Binding-site contacts:
Ligand atom C1 contacts residue PHE142 of chain 1.A at 3.6 Å (hydrophobic).
Ligand atom O3 contacts residue ILE148 of chain 1.A at 3.8 Å.
Ligand atom O2 contacts residue PHE21 of chain 1.A at 3.5 Å.
Ligand atom C4 contacts residue PHE142 of chain 1.A at 4.0 Å (hydrophobic).
Ligand atom C5 contacts residue PHE142 of chain 1.A at 3.6 Å (hydrophobic).
Ligand atom C2 contacts residue NPO1 of chain 1.D at 3.5 Å.
Ligand atom C4 contacts residue PHE81 of chain 1.A at 3.5 Å (hydrophobic).
Ligand atom C3 contacts residue PPS1 of chain 1.B at 3.5 Å.
Ligand atom C3 contacts residue PHE81 of chain 1.A at 3.7 Å (hydrophobic).
Ligand atom OH contacts residue LYS106 of chain 1.A at 2.9 Å (salt-bridge).
Ligand atom C5 contacts residue HIS108 of chain 1.A at 3.9 Å.
Ligand atom C2 contacts residue MET248 of chain 1.A at 3.6 Å (hydrophobic).
Ligand atom C5 contacts residue PHE81 of chain 1.A at 3.6 Å (hydrophobic).
Ligand atom C1 contacts residue PHE81 of chain 1.A at 4.2 Å (hydrophobic).
Ligand atom OH contacts residue PPS1 of chain 1.B at 2.6 Å (h-bond).
Ligand atom C6 contacts residue PHE21 of chain 1.A at 4.2 Å (hydrophobic).
Ligand atom C2 contacts residue PHE81 of chain 1.A at 4.1 Å (hydrophobic).
Ligand atom N1 contacts residue NPO1 of chain 1.D at 4.0 Å.
Ligand atom O3 contacts residue MET248 of chain 1.A at 3.6 Å.
Ligand atom N1 contacts residue HIS149 of chain 1.A at 4.0 Å.
Ligand atom C4 contacts residue LYS106 of chain 1.A at 3.6 Å.
Ligand atom N1 contacts residue ILE148 of chain 1.A at 3.5 Å.
Ligand atom C5 contacts residue PPS1 of chain 1.B at 3.8 Å.
Ligand atom O2 contacts residue ILE148 of chain 1.A at 2.5 Å.
Ligand atom C2 contacts residue PHE142 of chain 1.A at 3.6 Å (hydrophobic).
Ligand atom C6 contacts residue PHE142 of chain 1.A at 3.5 Å (hydrophobic).
Ligand atom C1 contacts residue HIS149 of chain 1.A at 4.2 Å.
Ligand atom C6 contacts residue HIS149 of chain 1.A at 3.8 Å.
Ligand atom C3 contacts residue LYS106 of chain 1.A at 3.6 Å.
Ligand atom O2 contacts residue HIS149 of chain 1.A at 3.3 Å.
Ligand atom N1 contacts residue PHE142 of chain 1.A at 4.1 Å.
Ligand atom C3 contacts residue PHE142 of chain 1.A at 3.8 Å (hydrophobic).
Ligand atom O3 contacts residue NPO1 of chain 1.D at 3.2 Å.
Ligand atom C4 contacts residue HIS108 of chain 1.A at 3.5 Å.
Ligand atom O3 contacts residue ALA146 of chain 1.A at 4.2 Å.
Ligand atom C6 contacts residue PHE81 of chain 1.A at 3.9 Å (hydrophobic).
Ligand atom OH contacts residue PHE81 of chain 1.A at 3.9 Å.
Ligand atom C4 contacts residue PPS1 of chain 1.B at 3.0 Å.
Ligand atom OH contacts residue HIS108 of chain 1.A at 2.5 Å (h-bond).
Ligand atom C3 contacts residue NPO1 of chain 1.D at 4.1 Å.

Sequence of chain 1.A:
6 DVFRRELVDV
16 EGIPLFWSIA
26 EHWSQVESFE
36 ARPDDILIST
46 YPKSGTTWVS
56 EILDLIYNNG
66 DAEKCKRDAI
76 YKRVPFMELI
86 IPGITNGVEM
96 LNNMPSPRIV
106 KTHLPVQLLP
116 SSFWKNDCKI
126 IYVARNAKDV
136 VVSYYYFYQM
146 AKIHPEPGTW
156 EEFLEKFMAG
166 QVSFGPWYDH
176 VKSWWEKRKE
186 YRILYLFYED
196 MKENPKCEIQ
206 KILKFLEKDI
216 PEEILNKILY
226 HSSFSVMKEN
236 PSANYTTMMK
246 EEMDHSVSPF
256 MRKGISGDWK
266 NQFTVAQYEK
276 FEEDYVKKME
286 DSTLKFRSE

This protein binds this small molecule.
Small molecule (SMILES): O=[N+]([O-])c1ccc(O)cc1